Sequence of chain 40.B:
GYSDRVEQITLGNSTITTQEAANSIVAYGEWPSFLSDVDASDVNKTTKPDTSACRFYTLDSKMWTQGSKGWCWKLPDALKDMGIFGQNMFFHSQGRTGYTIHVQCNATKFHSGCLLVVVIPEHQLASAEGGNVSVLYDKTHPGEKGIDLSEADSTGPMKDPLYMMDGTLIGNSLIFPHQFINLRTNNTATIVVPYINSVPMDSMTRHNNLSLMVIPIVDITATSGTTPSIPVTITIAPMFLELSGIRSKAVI

Sequence of chain 40.C:
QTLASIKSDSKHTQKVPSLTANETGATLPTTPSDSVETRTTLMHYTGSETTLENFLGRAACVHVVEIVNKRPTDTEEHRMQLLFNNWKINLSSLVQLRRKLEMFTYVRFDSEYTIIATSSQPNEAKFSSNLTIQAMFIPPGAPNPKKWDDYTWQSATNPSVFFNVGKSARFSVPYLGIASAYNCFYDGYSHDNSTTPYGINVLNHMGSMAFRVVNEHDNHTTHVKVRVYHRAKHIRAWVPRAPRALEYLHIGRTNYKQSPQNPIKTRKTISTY

Binding-site contacts:
Ligand atom N5 contacts residue ASN198 of chain 40.C at 3.0 Å (h-bond).
Ligand atom C17 contacts residue ALA194 of chain 40.C at 3.6 Å (hydrophobic).
Ligand atom N3 contacts residue TYR197 of chain 40.C at 3.9 Å.
Ligand atom C4 contacts residue MET221 of chain 40.C at 3.7 Å (hydrophobic).
Ligand atom N3 contacts residue ASN198 of chain 40.C at 2.3 Å (h-bond).
Ligand atom F3 contacts residue LEU106 of chain 40.C at 3.5 Å.
Ligand atom C12 contacts residue LEU218 of chain 40.C at 3.6 Å (hydrophobic).
Ligand atom C1 contacts residue TYR197 of chain 40.C at 3.8 Å (hydrophobic).
Ligand atom N6 contacts residue LEU218 of chain 40.C at 3.4 Å (h-bond).
Ligand atom C17 contacts residue ASN198 of chain 40.C at 3.7 Å.
Ligand atom N1 contacts residue ASN219 of chain 40.C at 3.9 Å.
Ligand atom C13 contacts residue ASN198 of chain 40.C at 2.6 Å.
Ligand atom C14 contacts residue LEU218 of chain 40.C at 3.5 Å (hydrophobic).
Ligand atom C13 contacts residue ALA196 of chain 40.C at 3.8 Å (hydrophobic).
Ligand atom C15 contacts residue LEU218 of chain 40.C at 3.8 Å (hydrophobic).
Ligand atom C9 contacts residue ASN198 of chain 40.C at 3.1 Å.
Ligand atom C15 contacts residue ASN198 of chain 40.C at 2.5 Å.
Ligand atom C6 contacts residue ILE104 of chain 40.C at 3.3 Å (hydrophobic).
Ligand atom F2 contacts residue TYR128 of chain 40.C at 3.4 Å.
Ligand atom N4 contacts residue LEU218 of chain 40.C at 3.0 Å (h-bond).
Ligand atom C13 contacts residue LEU218 of chain 40.C at 3.6 Å (hydrophobic).
Ligand atom F1 contacts residue SER126 of chain 40.C at 3.6 Å.
Ligand atom C11 contacts residue LEU218 of chain 40.C at 3.6 Å (hydrophobic).
Ligand atom C2 contacts residue MET221 of chain 40.C at 3.8 Å (hydrophobic).
Ligand atom F3 contacts residue ILE104 of chain 40.C at 3.7 Å.
Ligand atom N5 contacts residue TYR197 of chain 40.C at 3.8 Å.
Ligand atom C3 contacts residue TYR197 of chain 40.C at 3.8 Å (hydrophobic).
Ligand atom C15 contacts residue SER198 of chain 40.B at 3.6 Å.
Ligand atom N6 contacts residue MET221 of chain 40.C at 3.2 Å.
Ligand atom C4 contacts residue ASN105 of chain 40.C at 3.4 Å.
Ligand atom C18 contacts residue ILE104 of chain 40.C at 3.9 Å (hydrophobic).
Ligand atom C10 contacts residue LEU218 of chain 40.C at 3.4 Å (hydrophobic).
Ligand atom F2 contacts residue MET221 of chain 40.C at 2.9 Å.
Ligand atom F2 contacts residue ILE104 of chain 40.C at 3.4 Å.
Ligand atom F3 contacts residue TYR128 of chain 40.C at 3.4 Å.
Ligand atom C6 contacts residue ASN105 of chain 40.C at 3.6 Å.
Ligand atom C15 contacts residue ALA194 of chain 40.C at 3.5 Å (hydrophobic).
Ligand atom N6 contacts residue ASN219 of chain 40.C at 3.5 Å.
Ligand atom N2 contacts residue ASN198 of chain 40.C at 3.3 Å (h-bond).
Ligand atom C6 contacts residue MET221 of chain 40.C at 3.8 Å (hydrophobic).

Sequence of chain 57.D:
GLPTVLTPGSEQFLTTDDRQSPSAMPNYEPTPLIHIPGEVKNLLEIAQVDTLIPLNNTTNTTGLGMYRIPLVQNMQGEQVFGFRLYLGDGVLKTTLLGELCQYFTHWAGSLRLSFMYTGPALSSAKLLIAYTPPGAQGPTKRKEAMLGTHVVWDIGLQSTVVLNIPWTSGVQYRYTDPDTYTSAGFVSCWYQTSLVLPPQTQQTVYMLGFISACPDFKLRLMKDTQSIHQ

This protein binds this small molecule.
Small molecule (SMILES): Nc1nc(-c2ccccc2)nc2[nH]nc(Nc3ccc(C(F)(F)F)cc3)c12